Sequence of chain 1.A:
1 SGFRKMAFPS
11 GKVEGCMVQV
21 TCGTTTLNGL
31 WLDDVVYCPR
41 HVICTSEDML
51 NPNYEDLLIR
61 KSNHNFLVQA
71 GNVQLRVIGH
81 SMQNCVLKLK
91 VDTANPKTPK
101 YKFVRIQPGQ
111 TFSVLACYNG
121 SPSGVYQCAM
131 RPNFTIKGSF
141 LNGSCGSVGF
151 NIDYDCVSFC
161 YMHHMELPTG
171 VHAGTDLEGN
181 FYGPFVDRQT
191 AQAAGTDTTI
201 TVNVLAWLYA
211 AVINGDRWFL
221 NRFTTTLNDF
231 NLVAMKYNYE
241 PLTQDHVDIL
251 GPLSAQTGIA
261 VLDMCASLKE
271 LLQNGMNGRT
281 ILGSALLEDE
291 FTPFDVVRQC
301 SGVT

The protein below binds the small molecule below.
Small molecule (SMILES): Cc1ccncc1NC(=O)[C@H](C)c1cncc(Cl)c1

Binding-site contacts:
Ligand atom CL contacts residue HIS41 of chain 2.A at 3.2 Å.
Ligand atom CL contacts residue MET49 of chain 2.A at 3.9 Å.
Ligand atom C13 contacts residue MET165 of chain 2.A at 3.6 Å (hydrophobic).
Ligand atom C8 contacts residue ASN142 of chain 2.A at 3.9 Å.
Ligand atom CL contacts residue MET165 of chain 2.A at 3.9 Å.
Ligand atom N1 contacts residue PHE140 of chain 2.A at 3.8 Å.
Ligand atom C5 contacts residue GLU166 of chain 2.A at 3.6 Å.
Ligand atom C4 contacts residue GLU166 of chain 2.A at 3.7 Å.
Ligand atom C8 contacts residue GLU166 of chain 2.A at 3.5 Å.
Ligand atom N2 contacts residue ARG188 of chain 2.A at 3.7 Å.
Ligand atom O contacts residue MET165 of chain 2.A at 3.5 Å.
Ligand atom C11 contacts residue MET165 of chain 2.A at 3.8 Å (hydrophobic).
Ligand atom C13 contacts residue HIS164 of chain 2.A at 3.3 Å.
Ligand atom C6 contacts residue LEU141 of chain 2.A at 3.4 Å (hydrophobic).
Ligand atom C5 contacts residue LEU141 of chain 2.A at 3.7 Å (hydrophobic).
Ligand atom C4 contacts residue HIS163 of chain 2.A at 3.3 Å.
Ligand atom C12 contacts residue MET165 of chain 2.A at 3.5 Å (hydrophobic).
Ligand atom N2 contacts residue GLN189 of chain 2.A at 3.5 Å (h-bond).
Ligand atom C12 contacts residue HIS164 of chain 2.A at 3.9 Å.
Ligand atom C5 contacts residue HIS163 of chain 2.A at 3.9 Å.
Ligand atom C6 contacts residue GLU166 of chain 2.A at 3.4 Å.
Ligand atom N2 contacts residue MET49 of chain 2.A at 3.8 Å.
Ligand atom C7 contacts residue ASN142 of chain 2.A at 3.8 Å.
Ligand atom N contacts residue CYS145 of chain 2.A at 3.8 Å.
Ligand atom C13 contacts residue HIS41 of chain 2.A at 3.8 Å.
Ligand atom C11 contacts residue GLN189 of chain 2.A at 3.8 Å.
Ligand atom CL contacts residue ASP187 of chain 2.A at 3.1 Å.
Ligand atom C5 contacts residue PHE140 of chain 2.A at 3.2 Å (hydrophobic).
Ligand atom C6 contacts residue PHE140 of chain 2.A at 3.7 Å (hydrophobic).
Ligand atom C6 contacts residue ASN142 of chain 2.A at 3.6 Å.
Ligand atom N1 contacts residue GLU166 of chain 2.A at 3.6 Å.
Ligand atom CL contacts residue HIS164 of chain 2.A at 3.7 Å.
Ligand atom O contacts residue GLU166 of chain 2.A at 3.1 Å (salt-bridge).
Ligand atom N1 contacts residue HIS163 of chain 2.A at 2.7 Å (h-bond).
Ligand atom C4 contacts residue CYS145 of chain 2.A at 3.8 Å (hydrophobic).
Ligand atom C12 contacts residue MET49 of chain 2.A at 3.4 Å (hydrophobic).
Ligand atom C7 contacts residue GLU166 of chain 2.A at 3.8 Å.
Ligand atom N1 contacts residue SER144 of chain 2.A at 3.7 Å.
Ligand atom C11 contacts residue ARG188 of chain 2.A at 3.5 Å.
Ligand atom C11 contacts residue MET49 of chain 2.A at 3.4 Å (hydrophobic).

Sequence of chain 2.A:
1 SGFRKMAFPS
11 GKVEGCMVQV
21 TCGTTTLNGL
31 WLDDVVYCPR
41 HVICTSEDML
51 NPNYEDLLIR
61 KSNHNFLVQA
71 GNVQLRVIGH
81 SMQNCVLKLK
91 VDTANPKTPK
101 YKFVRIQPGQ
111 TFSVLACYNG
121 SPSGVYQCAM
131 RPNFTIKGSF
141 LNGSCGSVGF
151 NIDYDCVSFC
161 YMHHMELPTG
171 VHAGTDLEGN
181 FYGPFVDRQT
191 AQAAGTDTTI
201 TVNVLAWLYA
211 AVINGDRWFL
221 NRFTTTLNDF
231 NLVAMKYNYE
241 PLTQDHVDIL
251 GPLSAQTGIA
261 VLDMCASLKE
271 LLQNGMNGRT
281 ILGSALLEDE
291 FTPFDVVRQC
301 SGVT